Binding-site contacts:
Ligand atom C23 contacts residue ALA156 of chain 1.A at 3.5 Å (hydrophobic).
Ligand atom C26 contacts residue GLU35 of chain 1.A at 3.6 Å.
Ligand atom C28 contacts residue ASN157 of chain 1.A at 3.5 Å.
Ligand atom C10 contacts residue LEU159 of chain 1.A at 3.4 Å (hydrophobic).
Ligand atom C9 contacts residue LEU159 of chain 1.A at 3.8 Å (hydrophobic).
Ligand atom N2 contacts residue VAL41 of chain 1.A at 3.6 Å.
Ligand atom C3 contacts residue MET106 of chain 1.A at 3.5 Å (hydrophobic).
Ligand atom C8 contacts residue VAL104 of chain 1.A at 3.9 Å (hydrophobic).
Ligand atom O6 contacts residue ALA156 of chain 1.A at 3.7 Å.
Ligand atom C27 contacts residue SER169 of chain 1.A at 2.7 Å.
Ligand atom C9 contacts residue ALA52 of chain 1.A at 3.7 Å (hydrophobic).
Ligand atom N1 contacts residue LEU159 of chain 1.A at 3.8 Å.
Ligand atom C4 contacts residue MET106 of chain 1.A at 3.5 Å (hydrophobic).
Ligand atom C26 contacts residue GLY36 of chain 1.A at 3.4 Å.
Ligand atom O5 contacts residue MET106 of chain 1.A at 2.8 Å (h-bond).
Ligand atom O6 contacts residue SER169 of chain 1.A at 3.9 Å.
Ligand atom C7 contacts residue LEU159 of chain 1.A at 3.1 Å (hydrophobic).
Ligand atom C17 contacts residue VAL41 of chain 1.A at 3.6 Å (hydrophobic).
Ligand atom O5 contacts residue TYR105 of chain 1.A at 3.7 Å.
Ligand atom O6 contacts residue LEU159 of chain 1.A at 3.8 Å.
Ligand atom C9 contacts residue TYR103 of chain 1.A at 3.8 Å (hydrophobic).
Ligand atom C8 contacts residue MET106 of chain 1.A at 3.9 Å (hydrophobic).
Ligand atom C8 contacts residue ALA52 of chain 1.A at 3.6 Å (hydrophobic).
Ligand atom N4 contacts residue ALA156 of chain 1.A at 3.4 Å (h-bond).
Ligand atom C25 contacts residue MET33 of chain 1.A at 3.6 Å (hydrophobic).
Ligand atom O4 contacts residue GLY34 of chain 1.A at 3.6 Å.
Ligand atom C3 contacts residue GLY109 of chain 1.A at 3.7 Å.
Ligand atom C28 contacts residue ALA156 of chain 1.A at 3.4 Å (hydrophobic).
Ligand atom N1 contacts residue ALA52 of chain 1.A at 3.4 Å.
Ligand atom C14 contacts residue TYR103 of chain 1.A at 3.9 Å (hydrophobic).
Ligand atom C16 contacts residue VAL41 of chain 1.A at 3.9 Å (hydrophobic).
Ligand atom O5 contacts residue VAL104 of chain 1.A at 3.9 Å.
Ligand atom O5 contacts residue LEU159 of chain 1.A at 3.9 Å.
Ligand atom C27 contacts residue ASN157 of chain 1.A at 3.4 Å.
Ligand atom N1 contacts residue VAL104 of chain 1.A at 2.9 Å (h-bond).
Ligand atom C6 contacts residue LEU159 of chain 1.A at 3.5 Å (hydrophobic).
Ligand atom C1 contacts residue MET33 of chain 1.A at 3.7 Å (hydrophobic).
Ligand atom C27 contacts residue ALA156 of chain 1.A at 3.6 Å (hydrophobic).
Ligand atom C8 contacts residue LEU159 of chain 1.A at 3.4 Å (hydrophobic).
Ligand atom C2 contacts residue GLY109 of chain 1.A at 3.8 Å.

Sequence of chain 1.A:
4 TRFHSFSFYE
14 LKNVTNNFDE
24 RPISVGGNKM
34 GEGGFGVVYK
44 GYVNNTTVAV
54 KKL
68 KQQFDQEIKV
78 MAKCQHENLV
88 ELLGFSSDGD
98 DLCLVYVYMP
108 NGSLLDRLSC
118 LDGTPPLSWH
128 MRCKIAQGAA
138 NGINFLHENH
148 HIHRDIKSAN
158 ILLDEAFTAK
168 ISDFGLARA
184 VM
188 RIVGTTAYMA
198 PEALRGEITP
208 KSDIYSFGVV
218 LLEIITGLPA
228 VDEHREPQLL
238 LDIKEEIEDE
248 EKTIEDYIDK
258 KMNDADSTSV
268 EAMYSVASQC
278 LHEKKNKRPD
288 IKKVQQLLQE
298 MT

This small molecule binds to this protein.
Small molecule (SMILES): CN[C@@H]1C[C@H]2O[C@@](C)([C@@H]1OC)n1c3ccccc3c3c4c(c5c6ccccc6n2c5c31)C(=O)NC4